Sequence of chain 1.A:
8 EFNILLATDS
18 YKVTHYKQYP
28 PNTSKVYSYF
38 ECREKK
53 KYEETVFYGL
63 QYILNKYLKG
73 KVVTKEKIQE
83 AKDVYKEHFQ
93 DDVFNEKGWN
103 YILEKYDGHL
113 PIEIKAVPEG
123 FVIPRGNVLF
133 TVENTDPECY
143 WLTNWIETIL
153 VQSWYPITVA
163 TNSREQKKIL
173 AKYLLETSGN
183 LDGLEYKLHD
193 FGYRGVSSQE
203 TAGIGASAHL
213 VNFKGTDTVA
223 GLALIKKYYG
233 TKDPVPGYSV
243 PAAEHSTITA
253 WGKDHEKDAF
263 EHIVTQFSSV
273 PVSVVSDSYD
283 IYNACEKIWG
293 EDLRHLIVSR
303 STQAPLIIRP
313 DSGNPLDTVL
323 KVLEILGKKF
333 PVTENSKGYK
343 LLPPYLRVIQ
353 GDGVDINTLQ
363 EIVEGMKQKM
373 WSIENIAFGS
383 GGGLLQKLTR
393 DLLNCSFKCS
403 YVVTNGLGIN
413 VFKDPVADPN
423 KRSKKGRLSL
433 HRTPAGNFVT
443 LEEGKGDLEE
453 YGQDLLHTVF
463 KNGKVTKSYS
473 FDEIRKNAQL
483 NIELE

The protein below binds the small molecule below.
Small molecule (SMILES): O=C(NCc1ccc(S(=O)(=O)c2cc(F)cc(F)c2)cc1)c1ccn2cccc2c1

Sequence of chain 1.B:
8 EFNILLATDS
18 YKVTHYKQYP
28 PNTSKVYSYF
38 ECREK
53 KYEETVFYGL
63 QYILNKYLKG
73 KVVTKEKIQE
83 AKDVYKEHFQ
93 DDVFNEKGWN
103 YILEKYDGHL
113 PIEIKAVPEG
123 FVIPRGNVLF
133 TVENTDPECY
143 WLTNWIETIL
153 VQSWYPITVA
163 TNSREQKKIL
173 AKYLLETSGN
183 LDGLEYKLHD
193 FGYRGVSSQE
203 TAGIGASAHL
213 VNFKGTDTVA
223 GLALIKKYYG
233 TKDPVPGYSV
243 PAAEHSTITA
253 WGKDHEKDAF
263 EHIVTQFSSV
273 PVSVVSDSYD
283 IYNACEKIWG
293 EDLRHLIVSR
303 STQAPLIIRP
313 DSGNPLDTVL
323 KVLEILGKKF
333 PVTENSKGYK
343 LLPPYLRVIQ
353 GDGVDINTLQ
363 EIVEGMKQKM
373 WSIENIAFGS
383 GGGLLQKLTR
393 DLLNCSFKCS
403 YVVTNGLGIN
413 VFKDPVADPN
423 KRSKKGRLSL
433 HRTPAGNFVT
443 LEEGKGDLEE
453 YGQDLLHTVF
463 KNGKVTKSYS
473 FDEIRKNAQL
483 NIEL

Binding-site contacts:
Ligand atom C6 contacts residue PHE193 of chain 1.A at 3.5 Å (hydrophobic).
Ligand atom O21 contacts residue ILE351 of chain 1.A at 3.6 Å.
Ligand atom O11 contacts residue ALA244 of chain 1.A at 3.1 Å.
Ligand atom C9 contacts residue TYR18 of chain 1.B at 3.6 Å (hydrophobic).
Ligand atom C13 contacts residue TYR18 of chain 1.B at 3.7 Å (hydrophobic).
Ligand atom C10 contacts residue TYR18 of chain 1.B at 3.6 Å (hydrophobic).
Ligand atom C18 contacts residue VAL242 of chain 1.A at 3.4 Å (hydrophobic).
Ligand atom C16 contacts residue HIS191 of chain 1.A at 3.3 Å.
Ligand atom C9 contacts residue ARG196 of chain 1.A at 3.5 Å.
Ligand atom C7 contacts residue PHE193 of chain 1.A at 3.4 Å (hydrophobic).
Ligand atom C1 contacts residue PHE193 of chain 1.A at 3.4 Å (hydrophobic).
Ligand atom C26 contacts residue VAL242 of chain 1.A at 3.6 Å (hydrophobic).
Ligand atom N12 contacts residue TYR18 of chain 1.B at 3.6 Å.
Ligand atom C13 contacts residue VAL242 of chain 1.A at 3.4 Å (hydrophobic).
Ligand atom C5 contacts residue PHE193 of chain 1.A at 3.5 Å (hydrophobic).
Ligand atom C4 contacts residue PHE193 of chain 1.A at 3.7 Å (hydrophobic).
Ligand atom C13 contacts residue ALA244 of chain 1.A at 3.6 Å (hydrophobic).
Ligand atom C2 contacts residue PHE193 of chain 1.A at 3.7 Å (hydrophobic).
Ligand atom C19 contacts residue VAL242 of chain 1.A at 3.5 Å (hydrophobic).
Ligand atom N12 contacts residue ASP219 of chain 1.A at 3.0 Å (salt-bridge).
Ligand atom C6 contacts residue ARG311 of chain 1.A at 3.5 Å.
Ligand atom C28 contacts residue HIS191 of chain 1.A at 3.7 Å.
Ligand atom F30 contacts residue PRO273 of chain 1.A at 3.7 Å.
Ligand atom N8 contacts residue PHE193 of chain 1.A at 3.5 Å.
Ligand atom C1 contacts residue ARG196 of chain 1.A at 3.2 Å.
Ligand atom C13 contacts residue ASP219 of chain 1.A at 3.7 Å.
Ligand atom C3 contacts residue PHE193 of chain 1.A at 3.6 Å (hydrophobic).
Ligand atom C6 contacts residue TYR18 of chain 1.B at 3.5 Å (hydrophobic).
Ligand atom O22 contacts residue ILE309 of chain 1.A at 3.6 Å.
Ligand atom C4 contacts residue TYR18 of chain 1.B at 3.6 Å (hydrophobic).
Ligand atom N8 contacts residue TYR18 of chain 1.B at 3.4 Å (h-bond).
Ligand atom C7 contacts residue ARG311 of chain 1.A at 3.5 Å.
Ligand atom C7 contacts residue TYR18 of chain 1.B at 3.6 Å (hydrophobic).
Ligand atom C3 contacts residue TYR18 of chain 1.B at 3.6 Å (hydrophobic).
Ligand atom F29 contacts residue TYR188 of chain 1.A at 3.4 Å.
Ligand atom C4 contacts residue ASP219 of chain 1.A at 3.3 Å.
Ligand atom C13 contacts residue SER241 of chain 1.A at 3.6 Å.
Ligand atom F29 contacts residue TYR240 of chain 1.A at 3.6 Å.
Ligand atom C15 contacts residue HIS191 of chain 1.A at 3.4 Å.
Ligand atom C5 contacts residue TYR18 of chain 1.B at 3.6 Å (hydrophobic).